Binding-site contacts:
Ligand atom C2 contacts residue PHE140 of chain 2.A at 3.7 Å (hydrophobic).
Ligand atom C6 contacts residue GLU166 of chain 2.A at 4.0 Å.
Ligand atom C3 contacts residue LEU141 of chain 2.A at 3.7 Å (hydrophobic).
Ligand atom C12 contacts residue HIS41 of chain 2.A at 3.5 Å.
Ligand atom C1 contacts residue GLU166 of chain 2.A at 4.0 Å.
Ligand atom C13 contacts residue MET49 of chain 2.A at 3.8 Å (hydrophobic).
Ligand atom O contacts residue GLU166 of chain 2.A at 3.0 Å (salt-bridge).
Ligand atom C11 contacts residue MET49 of chain 2.A at 3.6 Å (hydrophobic).
Ligand atom C12 contacts residue ASP187 of chain 2.A at 3.6 Å.
Ligand atom C3 contacts residue PHE140 of chain 2.A at 3.2 Å (hydrophobic).
Ligand atom C12 contacts residue ARG188 of chain 2.A at 3.9 Å.
Ligand atom C8 contacts residue HIS164 of chain 2.A at 3.9 Å.
Ligand atom C3 contacts residue GLU166 of chain 2.A at 3.7 Å.
Ligand atom C4 contacts residue MET165 of chain 2.A at 3.9 Å (hydrophobic).
Ligand atom C4 contacts residue GLU166 of chain 2.A at 3.6 Å.
Ligand atom C contacts residue ASN142 of chain 2.A at 4.0 Å.
Ligand atom C9 contacts residue HIS164 of chain 2.A at 3.9 Å.
Ligand atom C4 contacts residue CYS145 of chain 2.A at 3.7 Å (hydrophobic).
Ligand atom N contacts residue GLU166 of chain 2.A at 3.8 Å.
Ligand atom C11 contacts residue HIS41 of chain 2.A at 4.1 Å.
Ligand atom C6 contacts residue MET165 of chain 2.A at 4.0 Å (hydrophobic).
Ligand atom C2 contacts residue ASN142 of chain 2.A at 3.7 Å.
Ligand atom N1 contacts residue CYS145 of chain 2.A at 3.9 Å.
Ligand atom N contacts residue PHE140 of chain 2.A at 3.8 Å.
Ligand atom N contacts residue HIS163 of chain 2.A at 2.8 Å (h-bond).
Ligand atom C2 contacts residue GLU166 of chain 2.A at 3.4 Å.
Ligand atom C1 contacts residue LEU141 of chain 2.A at 4.1 Å (hydrophobic).
Ligand atom C13 contacts residue ASP187 of chain 2.A at 3.6 Å.
Ligand atom C2 contacts residue LEU141 of chain 2.A at 3.5 Å (hydrophobic).
Ligand atom O contacts residue MET165 of chain 2.A at 3.3 Å.
Ligand atom C3 contacts residue HIS163 of chain 2.A at 3.9 Å.
Ligand atom N contacts residue SER144 of chain 2.A at 4.0 Å.
Ligand atom C12 contacts residue MET49 of chain 2.A at 3.8 Å (hydrophobic).
Ligand atom C10 contacts residue GLN189 of chain 2.A at 3.4 Å.
Ligand atom C9 contacts residue MET165 of chain 2.A at 3.9 Å (hydrophobic).
Ligand atom C1 contacts residue ASN142 of chain 2.A at 4.0 Å.
Ligand atom C13 contacts residue GLN189 of chain 2.A at 3.7 Å.
Ligand atom C13 contacts residue ARG188 of chain 2.A at 3.4 Å.
Ligand atom C8 contacts residue HIS41 of chain 2.A at 3.7 Å.
Ligand atom C4 contacts residue HIS163 of chain 2.A at 3.4 Å.

Sequence of chain 2.A:
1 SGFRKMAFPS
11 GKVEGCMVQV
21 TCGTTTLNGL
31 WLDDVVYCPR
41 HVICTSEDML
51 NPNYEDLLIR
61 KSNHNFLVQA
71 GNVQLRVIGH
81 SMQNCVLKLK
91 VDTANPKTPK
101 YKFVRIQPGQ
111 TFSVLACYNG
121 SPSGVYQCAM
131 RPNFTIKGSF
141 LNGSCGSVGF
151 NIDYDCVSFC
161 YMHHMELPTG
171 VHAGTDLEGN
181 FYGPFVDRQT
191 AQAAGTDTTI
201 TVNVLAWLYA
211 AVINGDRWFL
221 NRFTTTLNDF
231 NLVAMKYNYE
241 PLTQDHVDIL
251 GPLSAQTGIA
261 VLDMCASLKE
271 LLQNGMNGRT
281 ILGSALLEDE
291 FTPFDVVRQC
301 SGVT

A protein and the small-molecule ligand that binds it are described below.
Small molecule (SMILES): Cc1ccncc1NC(=O)C1CC(C2CC2)C1